Binding-site contacts:
Ligand atom O1A contacts residue GLY141 of chain 3.A at 2.9 Å (h-bond).
Ligand atom C10 contacts residue LEU201 of chain 3.A at 4.1 Å (hydrophobic).
Ligand atom O6 contacts residue THR196 of chain 3.A at 2.6 Å (h-bond).
Ligand atom C6 contacts residue LEU237 of chain 3.A at 3.6 Å (hydrophobic).
Ligand atom O7 contacts residue LYS200 of chain 3.A at 4.3 Å.
Ligand atom O1 contacts residue ASP194 of chain 3.A at 4.0 Å.
Ligand atom O7 contacts residue GLN197 of chain 3.A at 3.4 Å (h-bond).
Ligand atom C1 contacts residue SER140 of chain 3.A at 3.6 Å.
Ligand atom O7 contacts residue LEU201 of chain 3.A at 3.0 Å.
Ligand atom C9 contacts residue LEU201 of chain 3.A at 3.8 Å (hydrophobic).
Ligand atom O3 contacts residue ASP194 of chain 3.A at 4.2 Å.
Ligand atom C2 contacts residue ASP194 of chain 3.A at 3.5 Å.
Ligand atom C8 contacts residue GLN197 of chain 3.A at 3.1 Å.
Ligand atom O1A contacts residue ASN150 of chain 3.A at 4.1 Å.
Ligand atom O9 contacts residue ASP193 of chain 3.A at 2.9 Å (salt-bridge).
Ligand atom C5 contacts residue LEU237 of chain 3.A at 4.0 Å (hydrophobic).
Ligand atom C7 contacts residue GLN197 of chain 3.A at 3.8 Å.
Ligand atom N5 contacts residue THR139 of chain 3.A at 4.1 Å.
Ligand atom C11 contacts residue VAL160 of chain 3.A at 2.9 Å (hydrophobic).
Ligand atom C1 contacts residue ASP194 of chain 3.A at 4.2 Å.
Ligand atom O4 contacts residue THR139 of chain 3.A at 3.7 Å.
Ligand atom O1A contacts residue SER140 of chain 3.A at 3.6 Å.
Ligand atom O1B contacts residue GLY141 of chain 3.A at 4.1 Å.
Ligand atom C6 contacts residue THR196 of chain 3.A at 4.0 Å.
Ligand atom C7 contacts residue LEU201 of chain 3.A at 4.0 Å (hydrophobic).
Ligand atom C1 contacts residue GLY141 of chain 3.A at 3.9 Å.
Ligand atom C9 contacts residue GLN197 of chain 3.A at 3.5 Å.
Ligand atom O8 contacts residue PRO238 of chain 3.A at 4.2 Å.
Ligand atom O9 contacts residue GLN197 of chain 3.A at 3.4 Å.
Ligand atom C9 contacts residue SER240 of chain 3.A at 3.8 Å.
Ligand atom O6 contacts residue LEU237 of chain 3.A at 2.5 Å (h-bond).
Ligand atom O10 contacts residue LEU201 of chain 3.A at 3.5 Å.
Ligand atom O2 contacts residue ASP194 of chain 3.A at 4.2 Å.
Ligand atom O1B contacts residue SER140 of chain 3.A at 2.8 Å (h-bond).
Ligand atom O6 contacts residue PRO238 of chain 3.A at 4.2 Å.
Ligand atom C8 contacts residue SER240 of chain 3.A at 3.9 Å.
Ligand atom O6 contacts residue GLY236 of chain 3.A at 4.0 Å.
Ligand atom C9 contacts residue ASP193 of chain 3.A at 3.2 Å.
Ligand atom O9 contacts residue SER240 of chain 3.A at 2.4 Å (h-bond).
Ligand atom C4 contacts residue THR139 of chain 3.A at 3.6 Å.

The small molecule below binds the protein below.
Small molecule (SMILES): CC(=O)N[C@H]1[C@@H](O[C@H]2[C@@H](O)[C@@H](CO)O[C@@H](O[C@H]3[C@H](O)[C@@H](O)[C@H](O)O[C@@H]3CO)[C@@H]2O)O[C@H](CO)[C@@H](O)[C@@H]1O[C@@H]1O[C@H](CO)[C@H](O)[C@H](O[C@]2(C(=O)O)C[C@H](O)[C@@H](NC(C)=O)[C@H]([C@H](O)[C@H](O)CO)O2)[C@H]1O

Sequence of chain 3.A:
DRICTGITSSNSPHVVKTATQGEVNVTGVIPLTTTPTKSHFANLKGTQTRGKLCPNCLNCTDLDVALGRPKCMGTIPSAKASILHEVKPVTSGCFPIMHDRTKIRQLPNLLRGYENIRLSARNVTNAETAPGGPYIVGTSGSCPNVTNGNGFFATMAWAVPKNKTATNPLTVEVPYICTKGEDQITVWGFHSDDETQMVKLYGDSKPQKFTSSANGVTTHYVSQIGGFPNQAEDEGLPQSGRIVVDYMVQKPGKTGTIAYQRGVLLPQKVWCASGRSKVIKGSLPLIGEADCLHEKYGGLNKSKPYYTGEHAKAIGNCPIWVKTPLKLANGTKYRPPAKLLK